Sequence of chain 1.B:
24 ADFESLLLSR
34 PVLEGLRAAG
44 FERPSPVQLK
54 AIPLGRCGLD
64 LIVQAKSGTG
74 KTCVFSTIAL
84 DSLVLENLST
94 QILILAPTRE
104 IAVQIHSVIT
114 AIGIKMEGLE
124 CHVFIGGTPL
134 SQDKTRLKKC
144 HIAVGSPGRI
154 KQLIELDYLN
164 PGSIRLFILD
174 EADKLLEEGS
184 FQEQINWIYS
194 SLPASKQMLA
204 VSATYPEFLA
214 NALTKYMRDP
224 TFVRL

Binding-site contacts:
Ligand atom N6 contacts residue ARG46 of chain 1.B at 3.0 Å (salt-bridge).
Ligand atom N7 contacts residue CYS76 of chain 1.B at 3.7 Å.
Ligand atom N6 contacts residue GLN51 of chain 1.B at 2.9 Å (h-bond).
Ligand atom C6 contacts residue PHE44 of chain 1.B at 3.6 Å (hydrophobic).
Ligand atom O3G contacts residue GLY71 of chain 1.B at 3.3 Å (h-bond).
Ligand atom O5' contacts residue CYS76 of chain 1.B at 3.6 Å (h-bond).
Ligand atom N7 contacts residue PHE44 of chain 1.B at 3.7 Å.
Ligand atom O3G contacts residue GLY73 of chain 1.B at 3.1 Å (h-bond).
Ligand atom C4 contacts residue PHE44 of chain 1.B at 3.5 Å (hydrophobic).
Ligand atom O2G contacts residue THR72 of chain 1.B at 3.6 Å.
Ligand atom C8 contacts residue PHE44 of chain 1.B at 3.6 Å (hydrophobic).
Ligand atom PG contacts residue LYS74 of chain 1.B at 3.8 Å.
Ligand atom C5 contacts residue PHE44 of chain 1.B at 3.4 Å (hydrophobic).
Ligand atom O1B contacts residue THR75 of chain 1.B at 3.5 Å (h-bond).
Ligand atom O2A contacts residue GLY73 of chain 1.B at 3.5 Å.
Ligand atom O1G contacts residue LYS74 of chain 1.B at 3.7 Å.
Ligand atom O1A contacts residue THR75 of chain 1.B at 3.1 Å (h-bond).
Ligand atom PG contacts residue GLY73 of chain 1.B at 3.8 Å.
Ligand atom C5' contacts residue CYS76 of chain 1.B at 2.7 Å (hydrophobic).
Ligand atom O1A contacts residue CYS76 of chain 1.B at 3.0 Å (h-bond).
Ligand atom N7 contacts residue GLN51 of chain 1.B at 3.0 Å (h-bond).
Ligand atom C2 contacts residue GLY43 of chain 1.B at 3.7 Å.
Ligand atom C8 contacts residue CYS76 of chain 1.B at 3.4 Å (hydrophobic).
Ligand atom O3A contacts residue THR75 of chain 1.B at 3.2 Å (h-bond).
Ligand atom O2G contacts residue LYS74 of chain 1.B at 2.8 Å (salt-bridge).
Ligand atom O1G contacts residue SER70 of chain 1.B at 3.3 Å.
Ligand atom PG contacts residue GLY71 of chain 1.B at 3.5 Å.
Ligand atom C3' contacts residue PHE44 of chain 1.B at 3.5 Å (hydrophobic).
Ligand atom C2' contacts residue PHE44 of chain 1.B at 3.7 Å (hydrophobic).
Ligand atom PA contacts residue GLY73 of chain 1.B at 3.8 Å.
Ligand atom PB contacts residue THR75 of chain 1.B at 3.8 Å.
Ligand atom O2G contacts residue GLY73 of chain 1.B at 3.3 Å (h-bond).
Ligand atom O3G contacts residue THR72 of chain 1.B at 3.4 Å (h-bond).
Ligand atom N9 contacts residue PHE44 of chain 1.B at 3.6 Å.
Ligand atom O1A contacts residue GLY73 of chain 1.B at 3.2 Å.
Ligand atom O3' contacts residue VAL111 of chain 1.B at 3.8 Å.
Ligand atom O1G contacts residue GLY71 of chain 1.B at 3.0 Å (h-bond).
Ligand atom N1 contacts residue PHE44 of chain 1.B at 3.9 Å.
Ligand atom O1A contacts residue LYS74 of chain 1.B at 3.5 Å (salt-bridge).
Ligand atom N3B contacts residue THR75 of chain 1.B at 3.8 Å.

The protein below binds the small molecule below.
Small molecule (SMILES): Nc1ncnc2c1ncn2[C@@H]1O[C@H](CO[P](=O)(O)O[P](=O)(O)NP(=O)(O)O)[C@@H](O)[C@H]1O